Sequence of chain 2.B:
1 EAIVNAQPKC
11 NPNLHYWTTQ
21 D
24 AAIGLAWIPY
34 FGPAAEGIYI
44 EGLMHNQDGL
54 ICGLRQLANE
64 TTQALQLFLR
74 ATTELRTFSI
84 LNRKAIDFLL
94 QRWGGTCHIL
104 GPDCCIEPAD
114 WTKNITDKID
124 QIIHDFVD

A protein and the small-molecule ligand that binds it are described below.
Small molecule (SMILES): CC(=O)N[C@@H]1[C@@H](O)[C@H](O)[C@@H](CO)O[C@H]1O

Sequence of chain 2.A:
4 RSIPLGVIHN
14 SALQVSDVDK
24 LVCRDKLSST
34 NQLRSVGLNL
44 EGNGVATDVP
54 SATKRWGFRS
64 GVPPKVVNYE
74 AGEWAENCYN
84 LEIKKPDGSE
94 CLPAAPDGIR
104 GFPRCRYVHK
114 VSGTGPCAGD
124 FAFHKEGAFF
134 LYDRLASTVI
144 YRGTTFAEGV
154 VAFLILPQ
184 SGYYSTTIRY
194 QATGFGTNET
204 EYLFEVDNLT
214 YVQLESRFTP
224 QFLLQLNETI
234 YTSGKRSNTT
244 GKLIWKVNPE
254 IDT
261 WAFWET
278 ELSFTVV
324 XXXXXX

Binding-site contacts:
Ligand atom C8 contacts residue GOL1 of chain 2.S at 4.2 Å.
Ligand atom C2 contacts residue ASN62 of chain 2.B at 2.5 Å.
Ligand atom N2 contacts residue ASN62 of chain 2.B at 2.9 Å (h-bond).
Ligand atom C1 contacts residue GOL1 of chain 2.S at 3.6 Å.
Ligand atom C5 contacts residue GLN7 of chain 2.B at 4.0 Å.
Ligand atom C7 contacts residue ASN62 of chain 2.B at 3.6 Å.
Ligand atom N2 contacts residue GOL1 of chain 2.S at 3.3 Å (h-bond).
Ligand atom C4 contacts residue GOL1 of chain 2.S at 4.1 Å.
Ligand atom C1 contacts residue GLN7 of chain 2.B at 3.7 Å.
Ligand atom C5 contacts residue ASN62 of chain 2.B at 3.7 Å.
Ligand atom O4 contacts residue GOL1 of chain 2.S at 4.3 Å.
Ligand atom C8 contacts residue ALA131 of chain 2.A at 3.7 Å (hydrophobic).
Ligand atom C8 contacts residue GLY130 of chain 2.A at 3.8 Å.
Ligand atom O3 contacts residue GOL1 of chain 2.S at 4.2 Å.
Ligand atom O7 contacts residue GLU129 of chain 2.A at 4.2 Å.
Ligand atom C4 contacts residue ASN62 of chain 2.B at 4.2 Å.
Ligand atom C8 contacts residue GLU129 of chain 2.A at 3.4 Å.
Ligand atom C3 contacts residue GOL1 of chain 2.S at 3.3 Å.
Ligand atom O6 contacts residue ALA6 of chain 2.B at 4.0 Å.
Ligand atom C5 contacts residue GOL1 of chain 2.S at 4.0 Å.
Ligand atom O7 contacts residue ALA131 of chain 2.A at 4.1 Å.
Ligand atom C7 contacts residue GOL1 of chain 2.S at 4.2 Å.
Ligand atom C7 contacts residue GLU129 of chain 2.A at 3.7 Å.
Ligand atom O7 contacts residue LEU43 of chain 2.A at 3.9 Å.
Ligand atom O5 contacts residue GLN7 of chain 2.B at 2.9 Å (h-bond).
Ligand atom C8 contacts residue TRP30 of chain 1.B at 4.2 Å (hydrophobic).
Ligand atom O5 contacts residue ASN62 of chain 2.B at 2.3 Å (h-bond).
Ligand atom C2 contacts residue GOL1 of chain 2.S at 3.7 Å.
Ligand atom C6 contacts residue GLN7 of chain 2.B at 3.8 Å.
Ligand atom O7 contacts residue VAL153 of chain 2.A at 4.3 Å.
Ligand atom C8 contacts residue THR65 of chain 2.B at 3.6 Å.
Ligand atom C6 contacts residue ALA6 of chain 2.B at 4.1 Å (hydrophobic).
Ligand atom C3 contacts residue ASN62 of chain 2.B at 3.8 Å.
Ligand atom C1 contacts residue ASN62 of chain 2.B at 1.4 Å.
Ligand atom O6 contacts residue GLN7 of chain 2.B at 2.7 Å (h-bond).
Ligand atom N2 contacts residue GLU129 of chain 2.A at 4.1 Å.
Ligand atom C8 contacts residue VAL153 of chain 2.A at 4.0 Å (hydrophobic).
Ligand atom O6 contacts residue PRO8 of chain 2.B at 3.8 Å.
Ligand atom O7 contacts residue ASN62 of chain 2.B at 3.9 Å.
Ligand atom O3 contacts residue GLU129 of chain 2.A at 3.9 Å.

Sequence of chain 1.B:
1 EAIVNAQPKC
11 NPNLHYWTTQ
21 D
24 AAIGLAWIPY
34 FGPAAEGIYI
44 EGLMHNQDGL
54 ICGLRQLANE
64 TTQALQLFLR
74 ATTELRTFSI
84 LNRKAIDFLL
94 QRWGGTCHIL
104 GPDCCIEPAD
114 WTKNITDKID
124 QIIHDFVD